Sequence of chain 1.A:
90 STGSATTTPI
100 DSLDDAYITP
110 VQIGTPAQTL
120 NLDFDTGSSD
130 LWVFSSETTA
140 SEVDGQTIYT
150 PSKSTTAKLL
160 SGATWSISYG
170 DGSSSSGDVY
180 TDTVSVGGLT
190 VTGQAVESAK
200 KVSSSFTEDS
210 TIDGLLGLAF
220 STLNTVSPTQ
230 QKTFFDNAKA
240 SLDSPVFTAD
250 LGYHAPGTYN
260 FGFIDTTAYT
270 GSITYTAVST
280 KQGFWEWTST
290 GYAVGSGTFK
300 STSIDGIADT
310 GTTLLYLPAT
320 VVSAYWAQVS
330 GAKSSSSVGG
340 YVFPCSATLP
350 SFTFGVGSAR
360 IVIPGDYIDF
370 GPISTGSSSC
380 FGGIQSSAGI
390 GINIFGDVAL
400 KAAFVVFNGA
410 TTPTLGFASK

The small molecule below binds the protein below.
Small molecule (SMILES): O=C(O)CCc1nccs1

Binding-site contacts:
Ligand atom C5 contacts residue SER378 of chain 1.A at 3.4 Å.
Ligand atom C1 contacts residue SER336 of chain 1.A at 4.1 Å.
Ligand atom S contacts residue ILE372 of chain 1.A at 4.0 Å.
Ligand atom C4 contacts residue ILE372 of chain 1.A at 3.9 Å (hydrophobic).
Ligand atom C5 contacts residue ILE372 of chain 1.A at 4.4 Å (hydrophobic).
Ligand atom O1 contacts residue SER378 of chain 1.A at 4.3 Å.
Ligand atom C1 contacts residue SER334 of chain 1.A at 3.4 Å.
Ligand atom S contacts residue SER378 of chain 1.A at 4.0 Å.
Ligand atom S contacts residue VAL337 of chain 1.A at 3.9 Å.
Ligand atom C4 contacts residue SER376 of chain 1.A at 4.3 Å.
Ligand atom O contacts residue SER377 of chain 1.A at 4.2 Å.
Ligand atom O1 contacts residue SER376 of chain 1.A at 2.8 Å (h-bond).
Ligand atom S contacts residue SER334 of chain 1.A at 4.4 Å.
Ligand atom O contacts residue SER376 of chain 1.A at 3.5 Å (h-bond).
Ligand atom S contacts residue VAL341 of chain 1.A at 4.4 Å.
Ligand atom O1 contacts residue ILE372 of chain 1.A at 4.3 Å.
Ligand atom C3 contacts residue SER378 of chain 1.A at 3.2 Å.
Ligand atom C5 contacts residue SER376 of chain 1.A at 3.3 Å.
Ligand atom O contacts residue SER378 of chain 1.A at 2.9 Å (h-bond).
Ligand atom C contacts residue SER334 of chain 1.A at 4.4 Å.
Ligand atom C4 contacts residue SER378 of chain 1.A at 3.4 Å.
Ligand atom C contacts residue SER336 of chain 1.A at 4.4 Å.
Ligand atom C1 contacts residue VAL337 of chain 1.A at 4.0 Å (hydrophobic).
Ligand atom C2 contacts residue SER378 of chain 1.A at 4.0 Å.